Sequence of chain 1.A:
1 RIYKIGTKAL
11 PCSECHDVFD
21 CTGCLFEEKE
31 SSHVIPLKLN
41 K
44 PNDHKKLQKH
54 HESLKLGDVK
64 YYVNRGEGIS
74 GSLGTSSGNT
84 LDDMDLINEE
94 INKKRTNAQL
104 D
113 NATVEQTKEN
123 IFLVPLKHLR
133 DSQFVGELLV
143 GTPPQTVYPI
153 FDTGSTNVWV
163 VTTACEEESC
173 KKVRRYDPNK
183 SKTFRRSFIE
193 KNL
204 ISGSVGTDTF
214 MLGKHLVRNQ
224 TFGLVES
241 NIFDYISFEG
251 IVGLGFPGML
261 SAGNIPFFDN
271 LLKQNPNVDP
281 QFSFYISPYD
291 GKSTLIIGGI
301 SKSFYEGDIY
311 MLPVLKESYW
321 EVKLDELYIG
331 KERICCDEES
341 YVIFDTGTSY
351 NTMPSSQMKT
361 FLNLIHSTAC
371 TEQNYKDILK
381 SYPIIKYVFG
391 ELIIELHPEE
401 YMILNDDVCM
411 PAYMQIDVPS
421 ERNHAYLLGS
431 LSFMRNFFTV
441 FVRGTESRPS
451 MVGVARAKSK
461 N

A small-molecule ligand and the protein it binds are described below.
Small molecule (SMILES): CC(=O)N[C@@H]1[C@@H](O)[C@H](O)[C@@H](CO)O[C@H]1O

Binding-site contacts:
Ligand atom C7 contacts residue ASN222 of chain 1.A at 3.3 Å.
Ligand atom N2 contacts residue ASN222 of chain 1.A at 3.0 Å (h-bond).
Ligand atom O5 contacts residue ASN222 of chain 1.A at 2.4 Å (h-bond).
Ligand atom C5 contacts residue ILE265 of chain 1.A at 4.5 Å (hydrophobic).
Ligand atom C2 contacts residue ASN222 of chain 1.A at 2.5 Å.
Ligand atom O6 contacts residue GLY263 of chain 1.A at 3.4 Å (h-bond).
Ligand atom C6 contacts residue ILE265 of chain 1.A at 3.4 Å (hydrophobic).
Ligand atom O7 contacts residue ASN222 of chain 1.A at 3.2 Å (h-bond).
Ligand atom C1 contacts residue ASN222 of chain 1.A at 1.4 Å.
Ligand atom C6 contacts residue GLY263 of chain 1.A at 3.8 Å.
Ligand atom C5 contacts residue ASN222 of chain 1.A at 3.7 Å.
Ligand atom O6 contacts residue ASN264 of chain 1.A at 3.7 Å.
Ligand atom C8 contacts residue ASN222 of chain 1.A at 4.5 Å.
Ligand atom O6 contacts residue ILE265 of chain 1.A at 3.8 Å.
Ligand atom C4 contacts residue ASN222 of chain 1.A at 4.2 Å.
Ligand atom C3 contacts residue ASN222 of chain 1.A at 3.8 Å.
Ligand atom O6 contacts residue THR224 of chain 1.A at 4.1 Å.